Sequence of chain 1.C:
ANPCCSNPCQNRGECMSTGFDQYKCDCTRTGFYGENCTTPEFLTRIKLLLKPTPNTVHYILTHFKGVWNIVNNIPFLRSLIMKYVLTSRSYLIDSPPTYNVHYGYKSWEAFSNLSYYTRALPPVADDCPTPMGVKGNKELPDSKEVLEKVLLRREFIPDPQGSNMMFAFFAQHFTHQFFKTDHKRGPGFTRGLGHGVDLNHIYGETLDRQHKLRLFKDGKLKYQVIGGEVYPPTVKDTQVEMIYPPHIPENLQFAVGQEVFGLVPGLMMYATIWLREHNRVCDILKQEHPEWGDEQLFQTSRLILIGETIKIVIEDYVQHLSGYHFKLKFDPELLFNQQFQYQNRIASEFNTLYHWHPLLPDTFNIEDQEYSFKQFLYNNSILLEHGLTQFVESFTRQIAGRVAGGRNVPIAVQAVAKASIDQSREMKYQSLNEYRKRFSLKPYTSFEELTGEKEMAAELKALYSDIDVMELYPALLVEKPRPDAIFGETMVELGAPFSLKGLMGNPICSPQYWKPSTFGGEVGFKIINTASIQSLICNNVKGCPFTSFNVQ

The small molecule below binds the protein below.
Small molecule (SMILES): CC(=O)N[C@@H]1[C@@H](O)[C@H](O)[C@@H](CO)O[C@H]1O

Binding-site contacts:
Ligand atom C6 contacts residue GLU35 of chain 1.C at 2.9 Å.
Ligand atom C8 contacts residue SER6 of chain 1.C at 3.1 Å.
Ligand atom C8 contacts residue PRO8 of chain 1.C at 4.1 Å (hydrophobic).
Ligand atom C5 contacts residue ASN36 of chain 1.C at 3.1 Å.
Ligand atom C1 contacts residue ASN36 of chain 1.C at 1.4 Å.
Ligand atom O6 contacts residue GLU35 of chain 1.C at 3.6 Å.
Ligand atom C1 contacts residue TYR23 of chain 1.C at 4.0 Å (hydrophobic).
Ligand atom C2 contacts residue TYR23 of chain 1.C at 3.6 Å (hydrophobic).
Ligand atom N2 contacts residue TYR23 of chain 1.C at 4.1 Å.
Ligand atom C4 contacts residue ASN36 of chain 1.C at 4.0 Å.
Ligand atom C3 contacts residue ASN36 of chain 1.C at 3.9 Å.
Ligand atom C7 contacts residue TYR23 of chain 1.C at 4.5 Å (hydrophobic).
Ligand atom C5 contacts residue GLU35 of chain 1.C at 4.2 Å.
Ligand atom O6 contacts residue ASN36 of chain 1.C at 3.5 Å (h-bond).
Ligand atom C2 contacts residue ASN36 of chain 1.C at 2.8 Å.
Ligand atom N2 contacts residue ASN36 of chain 1.C at 3.7 Å.
Ligand atom C6 contacts residue ASN36 of chain 1.C at 2.9 Å.
Ligand atom O5 contacts residue ASN36 of chain 1.C at 2.3 Å (h-bond).